Binding-site contacts:
Ligand atom C54 contacts residue TYR52 of chain 1.C at 3.6 Å (hydrophobic).
Ligand atom C42 contacts residue FE1 of chain 1.I at 3.4 Å.
Ligand atom O52 contacts residue TYR138 of chain 1.C at 2.7 Å (h-bond).
Ligand atom C3 contacts residue LYS134 of chain 1.C at 3.5 Å.
Ligand atom C34 contacts residue LYS134 of chain 1.C at 3.5 Å.
Ligand atom O14 contacts residue ALA40 of chain 1.C at 3.5 Å.
Ligand atom C12 contacts residue FE1 of chain 1.I at 3.4 Å.
Ligand atom O44 contacts residue LYS125 of chain 1.C at 3.0 Å (salt-bridge).
Ligand atom C45 contacts residue TYR106 of chain 1.C at 3.3 Å (hydrophobic).
Ligand atom O46 contacts residue TYR106 of chain 1.C at 2.6 Å (h-bond).
Ligand atom O36 contacts residue FE1 of chain 1.I at 2.7 Å.
Ligand atom O52 contacts residue THR54 of chain 1.C at 2.7 Å (h-bond).
Ligand atom O44 contacts residue FE1 of chain 1.I at 1.9 Å.
Ligand atom C32 contacts residue TYR52 of chain 1.C at 3.1 Å (hydrophobic).
Ligand atom C10 contacts residue FE1 of chain 1.I at 3.3 Å.
Ligand atom C5 contacts residue LYS125 of chain 1.C at 3.6 Å.
Ligand atom C53 contacts residue PHE123 of chain 1.C at 3.6 Å (hydrophobic).
Ligand atom O28 contacts residue LEU70 of chain 1.C at 3.6 Å.
Ligand atom C34 contacts residue FE1 of chain 1.I at 2.6 Å.
Ligand atom C41 contacts residue FE1 of chain 1.I at 2.8 Å.
Ligand atom C54 contacts residue THR54 of chain 1.C at 3.6 Å.
Ligand atom C37 contacts residue FE1 of chain 1.I at 3.5 Å.
Ligand atom C6 contacts residue TYR132 of chain 1.C at 3.5 Å (hydrophobic).
Ligand atom N11 contacts residue FE1 of chain 1.I at 2.5 Å.
Ligand atom N35 contacts residue FE1 of chain 1.I at 2.5 Å.
Ligand atom C7 contacts residue TYR132 of chain 1.C at 3.5 Å (hydrophobic).
Ligand atom N43 contacts residue FE1 of chain 1.I at 2.8 Å.
Ligand atom N17 contacts residue FE1 of chain 1.I at 3.4 Å.
Ligand atom C13 contacts residue ALA40 of chain 1.C at 3.5 Å (hydrophobic).
Ligand atom C47 contacts residue ARG81 of chain 1.C at 3.4 Å.
Ligand atom O51 contacts residue LYS134 of chain 1.C at 2.9 Å (salt-bridge).
Ligand atom C52 contacts residue SER68 of chain 1.C at 3.1 Å.
Ligand atom C54 contacts residue TYR138 of chain 1.C at 3.5 Å (hydrophobic).
Ligand atom N43 contacts residue LYS125 of chain 1.C at 3.6 Å (salt-bridge).
Ligand atom C3 contacts residue FE1 of chain 1.I at 3.2 Å.
Ligand atom C41 contacts residue LYS125 of chain 1.C at 3.5 Å.
Ligand atom O38 contacts residue FE1 of chain 1.I at 3.2 Å.
Ligand atom O2 contacts residue LYS134 of chain 1.C at 2.7 Å (salt-bridge).
Ligand atom O51 contacts residue TYR52 of chain 1.C at 2.7 Å (h-bond).
Ligand atom O2 contacts residue FE1 of chain 1.I at 2.1 Å.

Sequence of chain 1.C:
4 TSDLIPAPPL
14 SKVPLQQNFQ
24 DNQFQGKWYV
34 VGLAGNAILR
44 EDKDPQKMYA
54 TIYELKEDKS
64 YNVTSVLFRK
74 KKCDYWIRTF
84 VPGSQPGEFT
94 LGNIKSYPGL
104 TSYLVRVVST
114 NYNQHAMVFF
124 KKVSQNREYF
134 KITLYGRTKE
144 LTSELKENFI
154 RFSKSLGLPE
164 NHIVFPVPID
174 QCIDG

This protein binds this small molecule.
Small molecule (SMILES): C[C@@H](CC(=O)N[C@H]1CCCCN(O)C1=O)O[C@@H](O)[C@H](CCCCN(O)C(=O)CCCCCCCC(=O)O)NC(=O)[C@@H]1COC(c2ccccc2O)=N1